Sequence of chain 1.C:
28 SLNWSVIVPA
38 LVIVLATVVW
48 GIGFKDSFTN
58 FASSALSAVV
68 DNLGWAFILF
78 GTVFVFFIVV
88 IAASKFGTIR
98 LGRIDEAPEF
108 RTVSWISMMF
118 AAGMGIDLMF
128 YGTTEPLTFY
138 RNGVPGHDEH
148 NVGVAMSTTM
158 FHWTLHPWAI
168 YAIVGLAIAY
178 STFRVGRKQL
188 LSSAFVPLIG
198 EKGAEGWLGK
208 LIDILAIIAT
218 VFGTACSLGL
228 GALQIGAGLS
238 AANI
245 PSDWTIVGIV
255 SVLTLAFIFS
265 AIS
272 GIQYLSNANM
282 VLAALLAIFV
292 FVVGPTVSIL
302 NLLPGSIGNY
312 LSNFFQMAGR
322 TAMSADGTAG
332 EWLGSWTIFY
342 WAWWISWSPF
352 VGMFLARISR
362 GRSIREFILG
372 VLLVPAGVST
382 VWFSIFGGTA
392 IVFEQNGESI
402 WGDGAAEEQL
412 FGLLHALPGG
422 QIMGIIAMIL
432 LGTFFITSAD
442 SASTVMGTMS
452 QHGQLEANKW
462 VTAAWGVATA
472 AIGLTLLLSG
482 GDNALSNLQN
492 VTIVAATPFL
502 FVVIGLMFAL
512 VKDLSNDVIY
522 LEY

Binding-site contacts:
Ligand atom O22 contacts residue SER364 of chain 1.C at 4.2 Å.
Ligand atom C1 contacts residue ARG366 of chain 1.C at 3.6 Å.
Ligand atom C8 contacts residue GLY371 of chain 1.C at 4.3 Å.
Ligand atom C5 contacts residue LEU370 of chain 1.C at 4.0 Å (hydrophobic).
Ligand atom O33 contacts residue ARG529 of chain 1.A at 3.9 Å.
Ligand atom C19 contacts residue SER364 of chain 1.C at 3.6 Å.
Ligand atom C26 contacts residue ARG525 of chain 1.A at 3.5 Å.
Ligand atom O23 contacts residue ARG97 of chain 1.C at 2.9 Å (salt-bridge).
Ligand atom O34 contacts residue GLN528 of chain 1.A at 3.8 Å.
Ligand atom C2 contacts residue GLU367 of chain 1.C at 4.1 Å.
Ligand atom O32 contacts residue ARG529 of chain 1.A at 2.9 Å (salt-bridge).
Ligand atom O32 contacts residue ARG525 of chain 1.A at 4.3 Å.
Ligand atom O22 contacts residue THR95 of chain 1.C at 4.2 Å.
Ligand atom C11 contacts residue LEU370 of chain 1.C at 4.1 Å (hydrophobic).
Ligand atom C1 contacts residue GLU367 of chain 1.C at 3.6 Å.
Ligand atom O12 contacts residue ARG366 of chain 1.C at 3.6 Å.
Ligand atom O22 contacts residue ARG366 of chain 1.C at 3.5 Å (salt-bridge).
Ligand atom C15 contacts residue SER364 of chain 1.C at 3.2 Å.
Ligand atom C15 contacts residue GLU367 of chain 1.C at 4.2 Å.
Ligand atom O20 contacts residue GLU367 of chain 1.C at 2.6 Å (salt-bridge).
Ligand atom C9 contacts residue VAL375 of chain 1.C at 4.0 Å (hydrophobic).
Ligand atom C27 contacts residue ARG97 of chain 1.C at 4.0 Å.
Ligand atom O20 contacts residue SER364 of chain 1.C at 3.0 Å (h-bond).
Ligand atom C27 contacts residue ARG529 of chain 1.A at 4.2 Å.
Ligand atom C11 contacts residue GLY371 of chain 1.C at 4.2 Å.
Ligand atom C15 contacts residue ARG97 of chain 1.C at 3.9 Å.
Ligand atom C19 contacts residue ARG97 of chain 1.C at 3.1 Å.
Ligand atom O20 contacts residue ARG97 of chain 1.C at 3.0 Å (salt-bridge).
Ligand atom O21 contacts residue THR95 of chain 1.C at 3.6 Å.
Ligand atom C30 contacts residue ARG525 of chain 1.A at 3.5 Å.
Ligand atom O25 contacts residue ARG97 of chain 1.C at 4.0 Å.
Ligand atom C9 contacts residue ILE113 of chain 1.C at 3.7 Å (hydrophobic).
Ligand atom O14 contacts residue SER364 of chain 1.C at 4.3 Å.
Ligand atom C8 contacts residue TRP112 of chain 1.C at 4.2 Å (hydrophobic).
Ligand atom C16 contacts residue ARG97 of chain 1.C at 3.6 Å.
Ligand atom C19 contacts residue GLU367 of chain 1.C at 4.0 Å.
Ligand atom C8 contacts residue ILE113 of chain 1.C at 4.1 Å (hydrophobic).
Ligand atom C3 contacts residue LEU370 of chain 1.C at 3.9 Å (hydrophobic).
Ligand atom C24 contacts residue ARG97 of chain 1.C at 4.0 Å.
Ligand atom C16 contacts residue SER364 of chain 1.C at 3.6 Å.

Sequence of chain 1.A:
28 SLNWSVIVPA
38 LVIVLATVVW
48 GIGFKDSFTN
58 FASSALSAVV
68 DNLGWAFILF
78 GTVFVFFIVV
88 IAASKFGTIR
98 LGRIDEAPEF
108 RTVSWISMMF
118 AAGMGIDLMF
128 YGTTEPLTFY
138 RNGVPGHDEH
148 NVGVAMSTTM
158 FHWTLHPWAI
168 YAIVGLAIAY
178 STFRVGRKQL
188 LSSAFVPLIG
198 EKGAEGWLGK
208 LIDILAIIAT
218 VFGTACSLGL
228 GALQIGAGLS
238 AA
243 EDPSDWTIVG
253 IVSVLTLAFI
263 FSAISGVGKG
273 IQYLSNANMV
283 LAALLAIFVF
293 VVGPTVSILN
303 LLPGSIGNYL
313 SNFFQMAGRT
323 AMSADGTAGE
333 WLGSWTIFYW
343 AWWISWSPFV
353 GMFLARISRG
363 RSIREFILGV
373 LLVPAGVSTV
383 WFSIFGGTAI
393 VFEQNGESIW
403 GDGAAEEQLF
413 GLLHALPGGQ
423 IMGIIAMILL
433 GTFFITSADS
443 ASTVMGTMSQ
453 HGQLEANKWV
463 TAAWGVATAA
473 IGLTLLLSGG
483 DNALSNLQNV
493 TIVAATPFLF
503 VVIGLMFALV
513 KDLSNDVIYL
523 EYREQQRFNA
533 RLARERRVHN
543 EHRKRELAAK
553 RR

A small-molecule ligand and the protein it binds are described below.
Small molecule (SMILES): OC[C@H]1O[C@H](O[C@H]2[C@H](O)[C@@H](O)[C@H](OCCCCCC3CCCCC3)O[C@@H]2CO)[C@H](O)[C@@H](O)[C@@H]1O